A small-molecule ligand and the protein it binds are described below.
Small molecule (SMILES): CC(=O)N[C@@H]1[C@@H](O)[C@H](O)[C@@H](CO)O[C@H]1O

Binding-site contacts:
Ligand atom O3 contacts residue TRP357 of chain 3.A at 3.6 Å.
Ligand atom C5 contacts residue TRP357 of chain 3.A at 4.4 Å (hydrophobic).
Ligand atom C8 contacts residue TRP357 of chain 3.A at 3.5 Å (hydrophobic).
Ligand atom O4 contacts residue TRP357 of chain 3.A at 4.1 Å.
Ligand atom C3 contacts residue ASN65 of chain 3.A at 3.8 Å.
Ligand atom C5 contacts residue ASN65 of chain 3.A at 3.6 Å.
Ligand atom C3 contacts residue TRP357 of chain 3.A at 3.5 Å (hydrophobic).
Ligand atom C4 contacts residue TRP357 of chain 3.A at 4.4 Å (hydrophobic).
Ligand atom N2 contacts residue TRP357 of chain 3.A at 3.3 Å (h-bond).
Ligand atom C2 contacts residue TRP357 of chain 3.A at 3.9 Å (hydrophobic).
Ligand atom C1 contacts residue ASN65 of chain 3.A at 1.4 Å.
Ligand atom O5 contacts residue ASN65 of chain 3.A at 2.3 Å (h-bond).
Ligand atom O7 contacts residue ASN65 of chain 3.A at 4.2 Å.
Ligand atom O6 contacts residue ASN65 of chain 3.A at 4.4 Å.
Ligand atom C4 contacts residue ASN65 of chain 3.A at 4.3 Å.
Ligand atom C7 contacts residue ASN65 of chain 3.A at 3.8 Å.
Ligand atom C1 contacts residue TRP357 of chain 3.A at 3.7 Å (hydrophobic).
Ligand atom C2 contacts residue ASN65 of chain 3.A at 2.5 Å.
Ligand atom C7 contacts residue TRP357 of chain 3.A at 3.9 Å (hydrophobic).
Ligand atom N2 contacts residue ASN65 of chain 3.A at 2.9 Å (h-bond).

Sequence of chain 3.A:
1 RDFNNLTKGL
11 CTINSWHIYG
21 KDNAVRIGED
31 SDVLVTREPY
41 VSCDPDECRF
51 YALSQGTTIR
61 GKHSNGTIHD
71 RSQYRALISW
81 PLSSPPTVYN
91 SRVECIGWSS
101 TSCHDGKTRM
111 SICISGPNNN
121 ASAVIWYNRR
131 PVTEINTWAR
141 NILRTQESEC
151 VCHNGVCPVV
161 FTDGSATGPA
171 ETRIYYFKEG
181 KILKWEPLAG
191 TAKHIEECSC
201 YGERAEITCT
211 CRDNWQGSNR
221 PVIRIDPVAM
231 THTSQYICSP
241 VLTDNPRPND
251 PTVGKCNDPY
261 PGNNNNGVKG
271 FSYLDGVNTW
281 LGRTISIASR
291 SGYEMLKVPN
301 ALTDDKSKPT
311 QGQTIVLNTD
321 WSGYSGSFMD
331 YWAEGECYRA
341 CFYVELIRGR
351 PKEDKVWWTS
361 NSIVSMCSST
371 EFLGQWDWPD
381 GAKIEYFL